Sequence of chain 1.D:
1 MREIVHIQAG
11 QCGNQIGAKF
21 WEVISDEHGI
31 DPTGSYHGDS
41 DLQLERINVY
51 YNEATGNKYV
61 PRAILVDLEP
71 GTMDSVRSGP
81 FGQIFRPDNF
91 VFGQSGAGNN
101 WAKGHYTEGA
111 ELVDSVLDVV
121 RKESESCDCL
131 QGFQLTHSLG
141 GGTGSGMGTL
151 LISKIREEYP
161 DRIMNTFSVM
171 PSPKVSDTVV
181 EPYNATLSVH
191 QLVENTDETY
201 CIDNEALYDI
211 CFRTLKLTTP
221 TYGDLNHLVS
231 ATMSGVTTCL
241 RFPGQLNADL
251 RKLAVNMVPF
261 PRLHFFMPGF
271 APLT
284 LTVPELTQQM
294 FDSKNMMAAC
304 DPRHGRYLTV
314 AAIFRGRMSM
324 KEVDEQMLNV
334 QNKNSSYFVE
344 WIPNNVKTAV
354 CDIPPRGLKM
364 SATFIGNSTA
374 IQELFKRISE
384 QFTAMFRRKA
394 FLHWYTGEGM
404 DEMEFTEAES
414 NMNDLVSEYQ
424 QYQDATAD

Binding-site contacts:
Ligand atom O2 contacts residue LEU246 of chain 1.D at 3.3 Å.
Ligand atom C11 contacts residue VAL236 of chain 1.D at 3.6 Å (hydrophobic).
Ligand atom C12 contacts residue ILE316 of chain 1.D at 3.5 Å (hydrophobic).
Ligand atom C5' contacts residue ALA314 of chain 1.D at 3.6 Å (hydrophobic).
Ligand atom O2 contacts residue ALA248 of chain 1.D at 2.9 Å.
Ligand atom C3' contacts residue ILE368 of chain 1.D at 3.4 Å (hydrophobic).
Ligand atom C13 contacts residue ALA315 of chain 1.D at 3.4 Å (hydrophobic).
Ligand atom O4' contacts residue VAL236 of chain 1.D at 3.8 Å.
Ligand atom C3 contacts residue LEU246 of chain 1.D at 3.8 Å (hydrophobic).
Ligand atom O2 contacts residue ASP249 of chain 1.D at 3.4 Å (salt-bridge).
Ligand atom C2' contacts residue CYS239 of chain 1.D at 3.9 Å (hydrophobic).
Ligand atom C2 contacts residue LEU246 of chain 1.D at 3.4 Å (hydrophobic).
Ligand atom N1 contacts residue LYS252 of chain 1.D at 3.7 Å.
Ligand atom O4' contacts residue ILE368 of chain 1.D at 3.2 Å.
Ligand atom C6' contacts residue CYS239 of chain 1.D at 3.5 Å (hydrophobic).
Ligand atom C4 contacts residue LEU253 of chain 1.D at 3.9 Å (hydrophobic).
Ligand atom C12 contacts residue THR366 of chain 1.D at 3.7 Å.
Ligand atom C5' contacts residue CYS239 of chain 1.D at 3.6 Å (hydrophobic).
Ligand atom C5 contacts residue LYS350 of chain 1.D at 3.8 Å.
Ligand atom C7 contacts residue ASN256 of chain 1.D at 3.2 Å.
Ligand atom C6 contacts residue ASN256 of chain 1.D at 3.2 Å.
Ligand atom O2 contacts residue LYS252 of chain 1.D at 3.9 Å.
Ligand atom C4' contacts residue ILE368 of chain 1.D at 3.4 Å (hydrophobic).
Ligand atom C1' contacts residue LEU253 of chain 1.D at 3.7 Å (hydrophobic).
Ligand atom C5 contacts residue ALA314 of chain 1.D at 3.9 Å (hydrophobic).
Ligand atom O2' contacts residue LEU253 of chain 1.D at 3.3 Å.
Ligand atom C13 contacts residue ALA314 of chain 1.D at 3.8 Å (hydrophobic).
Ligand atom C12 contacts residue ALA314 of chain 1.D at 3.4 Å (hydrophobic).
Ligand atom C8 contacts residue ASN256 of chain 1.D at 3.9 Å.
Ligand atom C11 contacts residue LEU240 of chain 1.D at 3.4 Å (hydrophobic).
Ligand atom C6 contacts residue LYS350 of chain 1.D at 3.5 Å.
Ligand atom C4' contacts residue CYS239 of chain 1.D at 3.9 Å (hydrophobic).
Ligand atom C12 contacts residue ILE368 of chain 1.D at 3.5 Å (hydrophobic).
Ligand atom C1' contacts residue CYS239 of chain 1.D at 3.7 Å (hydrophobic).
Ligand atom O4' contacts residue ILE316 of chain 1.D at 3.8 Å.
Ligand atom C4 contacts residue ALA314 of chain 1.D at 3.8 Å (hydrophobic).
Ligand atom C3' contacts residue VAL236 of chain 1.D at 3.6 Å (hydrophobic).
Ligand atom C2 contacts residue LEU253 of chain 1.D at 3.9 Å (hydrophobic).
Ligand atom C10 contacts residue LEU253 of chain 1.D at 3.9 Å (hydrophobic).
Ligand atom C2' contacts residue LEU253 of chain 1.D at 3.4 Å (hydrophobic).

Sequence of chain 1.C:
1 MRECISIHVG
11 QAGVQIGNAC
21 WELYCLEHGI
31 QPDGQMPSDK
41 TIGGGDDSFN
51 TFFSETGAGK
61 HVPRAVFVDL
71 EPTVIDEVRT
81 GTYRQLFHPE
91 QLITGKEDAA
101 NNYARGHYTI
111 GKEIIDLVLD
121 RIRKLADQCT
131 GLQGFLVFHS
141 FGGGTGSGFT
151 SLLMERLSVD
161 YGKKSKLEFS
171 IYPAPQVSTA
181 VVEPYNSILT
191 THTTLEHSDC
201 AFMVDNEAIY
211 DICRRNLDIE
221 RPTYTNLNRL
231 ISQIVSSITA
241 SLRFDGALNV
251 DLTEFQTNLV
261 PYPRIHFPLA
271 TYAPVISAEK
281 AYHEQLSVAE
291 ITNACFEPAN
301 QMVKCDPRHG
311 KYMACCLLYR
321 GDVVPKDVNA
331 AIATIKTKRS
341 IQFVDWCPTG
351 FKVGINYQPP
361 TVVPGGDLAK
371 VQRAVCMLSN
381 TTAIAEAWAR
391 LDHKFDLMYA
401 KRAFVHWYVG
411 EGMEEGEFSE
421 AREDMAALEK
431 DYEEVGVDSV

A small-molecule ligand and the protein it binds are described below.
Small molecule (SMILES): COc1cc(OC)c(/C=C2/C(=O)Nc3ccccc32)c(OC)c1